Sequence of chain 1.E:
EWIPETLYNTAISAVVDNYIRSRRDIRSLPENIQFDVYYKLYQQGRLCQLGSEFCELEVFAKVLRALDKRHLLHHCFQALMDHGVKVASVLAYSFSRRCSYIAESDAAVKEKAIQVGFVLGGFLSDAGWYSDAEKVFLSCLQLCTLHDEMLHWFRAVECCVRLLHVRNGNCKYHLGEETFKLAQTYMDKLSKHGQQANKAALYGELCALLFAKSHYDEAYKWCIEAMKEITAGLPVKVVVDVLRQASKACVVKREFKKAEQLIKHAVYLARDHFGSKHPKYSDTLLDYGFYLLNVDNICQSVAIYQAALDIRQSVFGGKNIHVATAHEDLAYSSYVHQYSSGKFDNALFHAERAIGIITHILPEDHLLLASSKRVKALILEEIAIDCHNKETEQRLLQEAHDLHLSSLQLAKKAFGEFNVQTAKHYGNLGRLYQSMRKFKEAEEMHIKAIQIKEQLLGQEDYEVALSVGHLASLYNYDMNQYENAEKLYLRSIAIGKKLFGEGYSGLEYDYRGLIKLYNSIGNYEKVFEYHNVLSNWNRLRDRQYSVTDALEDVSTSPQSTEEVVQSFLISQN

A protein and the small-molecule ligand that binds it are described below.
Small molecule (SMILES): CC(C)C[C@H](N)C(=O)N[C@H](C(=O)N[C@@H](CCCN=C(N)N)C(=O)N[C@@H](CC(N)=O)C(=O)N[C@@H](CCCCN)C(=O)NCC(=O)N1CCC[C@H]1C(=O)N[C@@H](C)C(=O)N[C@@H](C)C(=O)O)[C@@H](C)O

Binding-site contacts:
Ligand atom ND2 contacts residue LEU472 of chain 1.E at 3.3 Å.
Ligand atom NH2 contacts residue GLU388 of chain 1.E at 3.4 Å (salt-bridge).
Ligand atom CA contacts residue SER479 of chain 1.E at 3.4 Å.
Ligand atom O contacts residue SER479 of chain 1.E at 2.2 Å (h-bond).
Ligand atom CB contacts residue SER479 of chain 1.E at 3.3 Å.
Ligand atom N contacts residue TYR341 of chain 1.E at 3.1 Å (h-bond).
Ligand atom O contacts residue TYR338 of chain 1.E at 2.4 Å (h-bond).
Ligand atom C contacts residue TYR345 of chain 1.E at 3.6 Å (hydrophobic).
Ligand atom O contacts residue ARG380 of chain 1.E at 2.6 Å (salt-bridge).
Ligand atom NH2 contacts residue SER441 of chain 1.E at 3.0 Å (h-bond).
Ligand atom CG2 contacts residue TYR483 of chain 1.E at 3.5 Å (hydrophobic).
Ligand atom O contacts residue TYR338 of chain 1.E at 3.1 Å.
Ligand atom C contacts residue SER479 of chain 1.E at 3.1 Å.
Ligand atom O contacts residue SER377 of chain 1.E at 2.3 Å (h-bond).
Ligand atom O contacts residue TYR345 of chain 1.E at 2.6 Å (h-bond).
Ligand atom NH1 contacts residue SER441 of chain 1.E at 3.0 Å (h-bond).
Ligand atom C contacts residue TYR338 of chain 1.E at 3.5 Å (hydrophobic).
Ligand atom NH2 contacts residue ARG437 of chain 1.E at 3.2 Å (salt-bridge).
Ligand atom CZ contacts residue SER441 of chain 1.E at 3.2 Å.
Ligand atom OXT contacts residue ARG380 of chain 1.E at 2.9 Å (salt-bridge).
Ligand atom C contacts residue VAL381 of chain 1.E at 3.5 Å (hydrophobic).
Ligand atom C contacts residue SER377 of chain 1.E at 3.5 Å.
Ligand atom C contacts residue HIS476 of chain 1.E at 3.5 Å.
Ligand atom N contacts residue TYR338 of chain 1.E at 3.1 Å (h-bond).
Ligand atom O contacts residue HIS476 of chain 1.E at 2.7 Å (h-bond).
Ligand atom CG contacts residue LEU472 of chain 1.E at 3.5 Å (hydrophobic).
Ligand atom NZ contacts residue TYR515 of chain 1.E at 3.4 Å.
Ligand atom OD1 contacts residue TYR515 of chain 1.E at 3.2 Å.
Ligand atom O contacts residue ARG437 of chain 1.E at 3.4 Å (salt-bridge).
Ligand atom CA contacts residue TYR341 of chain 1.E at 3.4 Å (hydrophobic).
Ligand atom CB contacts residue HIS476 of chain 1.E at 3.4 Å.
Ligand atom NH2 contacts residue GLU387 of chain 1.E at 2.5 Å (salt-bridge).
Ligand atom NE contacts residue ARG437 of chain 1.E at 3.2 Å (salt-bridge).
Ligand atom CD contacts residue ASN434 of chain 1.E at 3.2 Å.
Ligand atom CZ contacts residue GLU387 of chain 1.E at 3.6 Å.
Ligand atom CB contacts residue ARG380 of chain 1.E at 3.6 Å.
Ligand atom O contacts residue TYR515 of chain 1.E at 3.5 Å.
Ligand atom CG2 contacts residue GLN440 of chain 1.E at 3.4 Å.
Ligand atom O contacts residue VAL381 of chain 1.E at 3.5 Å.
Ligand atom O contacts residue TYR483 of chain 1.E at 3.1 Å.